A small-molecule ligand and the protein it binds are described below.
Small molecule (SMILES): N#CCC1(n2cc(C(N)=O)c(NC(=O)C3CC3)n2)CCN(Cc2ccc(-c3ccccc3)cc2)CC1

Binding-site contacts:
Ligand atom C20 contacts residue GLY30 of chain 1.B at 3.8 Å.
Ligand atom O2 contacts residue PHE106 of chain 1.B at 3.3 Å.
Ligand atom C7 contacts residue PRO108 of chain 1.B at 3.4 Å (hydrophobic).
Ligand atom O2 contacts residue LEU107 of chain 1.B at 2.8 Å (h-bond).
Ligand atom N4 contacts residue GLU105 of chain 1.B at 2.9 Å (salt-bridge).
Ligand atom C24 contacts residue LEU58 of chain 1.B at 3.4 Å (hydrophobic).
Ligand atom C26 contacts residue LYS56 of chain 1.B at 3.4 Å.
Ligand atom C20 contacts residue GLY32 of chain 1.B at 3.7 Å.
Ligand atom C7 contacts residue GLY110 of chain 1.B at 3.3 Å.
Ligand atom C4 contacts residue GLY110 of chain 1.B at 3.6 Å.
Ligand atom C20 contacts residue GLU31 of chain 1.B at 3.7 Å.
Ligand atom C27 contacts residue ARG155 of chain 1.B at 3.3 Å.
Ligand atom C17 contacts residue LYS56 of chain 1.B at 3.7 Å.
Ligand atom C5 contacts residue LEU107 of chain 1.B at 3.5 Å (hydrophobic).
Ligand atom C11 contacts residue ASP169 of chain 1.B at 3.5 Å.
Ligand atom C25 contacts residue SER57 of chain 1.B at 3.8 Å.
Ligand atom N3 contacts residue LEU107 of chain 1.B at 3.7 Å.
Ligand atom C25 contacts residue LYS56 of chain 1.B at 3.7 Å.
Ligand atom C6 contacts residue LEU29 of chain 1.B at 3.7 Å (hydrophobic).
Ligand atom N6 contacts residue GLY168 of chain 1.B at 3.1 Å.
Ligand atom C19 contacts residue GLY35 of chain 1.B at 3.8 Å.
Ligand atom C3 contacts residue LEU158 of chain 1.B at 3.8 Å (hydrophobic).
Ligand atom C20 contacts residue VAL37 of chain 1.B at 3.7 Å (hydrophobic).
Ligand atom N4 contacts residue LEU158 of chain 1.B at 3.6 Å.
Ligand atom C28 contacts residue ARG155 of chain 1.B at 3.5 Å.
Ligand atom N4 contacts residue ALA54 of chain 1.B at 3.3 Å.
Ligand atom C16 contacts residue ASP169 of chain 1.B at 3.7 Å.
Ligand atom C6 contacts residue ARG27 of chain 1.B at 3.5 Å.
Ligand atom C19 contacts residue LYS36 of chain 1.B at 3.7 Å.
Ligand atom N6 contacts residue ASP169 of chain 1.B at 3.6 Å.
Ligand atom C19 contacts residue GLY32 of chain 1.B at 3.6 Å.
Ligand atom C2 contacts residue LEU158 of chain 1.B at 3.7 Å (hydrophobic).
Ligand atom C5 contacts residue PHE106 of chain 1.B at 3.6 Å (hydrophobic).
Ligand atom N6 contacts residue LEU158 of chain 1.B at 3.6 Å.
Ligand atom C8 contacts residue LEU158 of chain 1.B at 3.7 Å (hydrophobic).
Ligand atom C12 contacts residue GLY30 of chain 1.B at 3.7 Å.
Ligand atom N6 contacts residue ASN156 of chain 1.B at 3.6 Å.
Ligand atom C28 contacts residue LEU158 of chain 1.B at 3.6 Å (hydrophobic).
Ligand atom C5 contacts residue GLY110 of chain 1.B at 3.5 Å.
Ligand atom C8 contacts residue LEU107 of chain 1.B at 3.8 Å (hydrophobic).

Sequence of chain 1.B:
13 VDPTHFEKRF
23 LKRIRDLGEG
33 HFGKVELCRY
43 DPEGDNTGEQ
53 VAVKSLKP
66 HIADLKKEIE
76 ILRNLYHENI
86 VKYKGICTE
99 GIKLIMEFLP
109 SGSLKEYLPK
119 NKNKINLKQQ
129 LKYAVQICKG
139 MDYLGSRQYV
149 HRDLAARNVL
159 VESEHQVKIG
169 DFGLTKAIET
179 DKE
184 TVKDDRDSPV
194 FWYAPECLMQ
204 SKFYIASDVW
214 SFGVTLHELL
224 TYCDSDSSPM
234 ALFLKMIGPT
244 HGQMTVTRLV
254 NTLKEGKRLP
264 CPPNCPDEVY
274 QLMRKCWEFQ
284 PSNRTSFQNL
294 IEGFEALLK